The protein below binds the small molecule below.
Small molecule (SMILES): CCCCCCCCNC(=S)N1[C@@H]2OC[C@H]1[C@@H](O)[C@H](O)[C@H]2O

Sequence of chain 1.A:
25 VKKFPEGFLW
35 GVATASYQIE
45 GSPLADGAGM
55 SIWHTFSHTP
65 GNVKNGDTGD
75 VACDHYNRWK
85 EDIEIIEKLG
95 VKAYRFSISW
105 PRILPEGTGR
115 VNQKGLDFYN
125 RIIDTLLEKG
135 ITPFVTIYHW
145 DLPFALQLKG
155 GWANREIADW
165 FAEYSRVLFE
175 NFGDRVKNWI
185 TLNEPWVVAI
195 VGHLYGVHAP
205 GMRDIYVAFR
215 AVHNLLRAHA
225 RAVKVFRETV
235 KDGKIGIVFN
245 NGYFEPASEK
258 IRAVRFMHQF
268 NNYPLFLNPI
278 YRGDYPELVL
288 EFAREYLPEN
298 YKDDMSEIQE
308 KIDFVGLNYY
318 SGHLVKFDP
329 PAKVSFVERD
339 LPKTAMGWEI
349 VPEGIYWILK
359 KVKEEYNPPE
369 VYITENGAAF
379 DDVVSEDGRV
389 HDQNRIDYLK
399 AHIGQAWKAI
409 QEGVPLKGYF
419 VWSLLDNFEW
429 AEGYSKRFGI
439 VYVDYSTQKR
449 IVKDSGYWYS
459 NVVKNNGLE

Binding-site contacts:
Ligand atom C13 contacts residue ALA429 of chain 1.A at 3.3 Å (hydrophobic).
Ligand atom C15 contacts residue VAL201 of chain 1.A at 3.7 Å (hydrophobic).
Ligand atom C13 contacts residue HIS202 of chain 1.A at 3.0 Å.
Ligand atom C12 contacts residue TRP428 of chain 1.A at 3.0 Å (hydrophobic).
Ligand atom O4 contacts residue GLN42 of chain 1.A at 3.0 Å (h-bond).
Ligand atom C10 contacts residue MET344 of chain 1.A at 3.6 Å (hydrophobic).
Ligand atom N2 contacts residue GLU427 of chain 1.A at 3.1 Å (salt-bridge).
Ligand atom O3 contacts residue HIS143 of chain 1.A at 2.8 Å (h-bond).
Ligand atom C1 contacts residue GLU373 of chain 1.A at 3.4 Å.
Ligand atom O2 contacts residue HIS143 of chain 1.A at 3.6 Å (h-bond).
Ligand atom C5 contacts residue GLU427 of chain 1.A at 3.1 Å.
Ligand atom C2 contacts residue GLU373 of chain 1.A at 3.4 Å.
Ligand atom C3 contacts residue TRP420 of chain 1.A at 3.8 Å (hydrophobic).
Ligand atom C12 contacts residue HIS202 of chain 1.A at 3.2 Å.
Ligand atom O4 contacts residue GLU427 of chain 1.A at 2.4 Å (salt-bridge).
Ligand atom O1 contacts residue TYR317 of chain 1.A at 2.7 Å (h-bond).
Ligand atom C14 contacts residue ALA429 of chain 1.A at 3.6 Å (hydrophobic).
Ligand atom O3 contacts residue GLN42 of chain 1.A at 2.7 Å (h-bond).
Ligand atom C4 contacts residue TRP428 of chain 1.A at 3.3 Å (hydrophobic).
Ligand atom C12 contacts residue GLU427 of chain 1.A at 3.4 Å.
Ligand atom C4 contacts residue GLU427 of chain 1.A at 3.3 Å.
Ligand atom C14 contacts residue GLU430 of chain 1.A at 3.7 Å.
Ligand atom C12 contacts residue ALA429 of chain 1.A at 3.1 Å (hydrophobic).
Ligand atom O4 contacts residue TRP420 of chain 1.A at 3.2 Å (h-bond).
Ligand atom C1 contacts residue GLU188 of chain 1.A at 3.3 Å.
Ligand atom C10 contacts residue GLU427 of chain 1.A at 2.5 Å.
Ligand atom C11 contacts residue GLU427 of chain 1.A at 3.2 Å.
Ligand atom C3 contacts residue GLN42 of chain 1.A at 3.7 Å.
Ligand atom C11 contacts residue GLU430 of chain 1.A at 3.4 Å.
Ligand atom C6 contacts residue TYR317 of chain 1.A at 3.2 Å (hydrophobic).
Ligand atom C3 contacts residue TRP428 of chain 1.A at 3.6 Å (hydrophobic).
Ligand atom O3 contacts residue TRP428 of chain 1.A at 2.8 Å (h-bond).
Ligand atom O4 contacts residue TRP428 of chain 1.A at 3.8 Å.
Ligand atom C9 contacts residue GLU427 of chain 1.A at 3.7 Å.
Ligand atom O2 contacts residue GLU188 of chain 1.A at 3.0 Å (salt-bridge).
Ligand atom O2 contacts residue ASN187 of chain 1.A at 3.5 Å (h-bond).
Ligand atom O2 contacts residue GLU373 of chain 1.A at 2.6 Å (salt-bridge).
Ligand atom S1 contacts residue GLU188 of chain 1.A at 3.0 Å (salt-bridge).
Ligand atom O1 contacts residue GLU373 of chain 1.A at 2.8 Å (salt-bridge).
Ligand atom C2 contacts residue GLU188 of chain 1.A at 3.5 Å.